Sequence of chain 1.I:
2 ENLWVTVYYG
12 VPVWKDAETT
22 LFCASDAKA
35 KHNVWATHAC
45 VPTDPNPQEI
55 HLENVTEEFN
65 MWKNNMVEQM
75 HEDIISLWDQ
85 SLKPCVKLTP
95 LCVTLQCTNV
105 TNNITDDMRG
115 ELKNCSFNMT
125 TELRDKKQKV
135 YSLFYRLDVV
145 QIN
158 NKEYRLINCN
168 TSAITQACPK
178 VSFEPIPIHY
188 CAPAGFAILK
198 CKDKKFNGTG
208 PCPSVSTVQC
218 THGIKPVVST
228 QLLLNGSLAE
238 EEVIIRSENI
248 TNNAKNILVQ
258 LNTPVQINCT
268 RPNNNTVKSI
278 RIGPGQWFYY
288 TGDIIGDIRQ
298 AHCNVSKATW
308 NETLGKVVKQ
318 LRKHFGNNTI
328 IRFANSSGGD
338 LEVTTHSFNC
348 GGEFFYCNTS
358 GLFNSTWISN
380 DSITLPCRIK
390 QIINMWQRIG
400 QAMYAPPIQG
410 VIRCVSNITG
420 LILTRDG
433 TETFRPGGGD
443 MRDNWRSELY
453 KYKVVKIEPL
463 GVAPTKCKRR

A protein and the small-molecule ligand that binds it are described below.
Small molecule (SMILES): CC(=O)N[C@H]1[C@H](O[C@H]2[C@H](O)[C@@H](NC(C)=O)CO[C@@H]2CO)O[C@H](CO)[C@@H](O)[C@@H]1O

Binding-site contacts:
Ligand atom C7 contacts residue ARG278 of chain 1.D at 4.0 Å.
Ligand atom C3 contacts residue ASN167 of chain 1.I at 3.8 Å.
Ligand atom C7 contacts residue THR168 of chain 1.I at 4.3 Å.
Ligand atom O7 contacts residue ASN167 of chain 1.I at 3.1 Å (h-bond).
Ligand atom O7 contacts residue ARG278 of chain 1.D at 3.5 Å (salt-bridge).
Ligand atom C5 contacts residue ARG162 of chain 1.I at 4.3 Å.
Ligand atom C2 contacts residue ASN167 of chain 1.I at 2.5 Å.
Ligand atom C4 contacts residue ASN167 of chain 1.I at 4.2 Å.
Ligand atom C8 contacts residue ARG278 of chain 1.D at 3.5 Å.
Ligand atom C7 contacts residue ASN167 of chain 1.I at 3.2 Å.
Ligand atom C1 contacts residue ASN167 of chain 1.I at 1.4 Å.
Ligand atom C8 contacts residue ASN167 of chain 1.I at 3.2 Å.
Ligand atom N2 contacts residue ASN167 of chain 1.I at 2.9 Å (h-bond).
Ligand atom C6 contacts residue ARG162 of chain 1.I at 4.4 Å.
Ligand atom C5 contacts residue ASN167 of chain 1.I at 3.7 Å.
Ligand atom N2 contacts residue THR168 of chain 1.I at 4.1 Å.
Ligand atom O5 contacts residue ARG162 of chain 1.I at 3.1 Å (salt-bridge).
Ligand atom C8 contacts residue THR168 of chain 1.I at 3.8 Å.
Ligand atom O5 contacts residue ASN167 of chain 1.I at 2.4 Å (h-bond).
Ligand atom C1 contacts residue ARG162 of chain 1.I at 3.5 Å.

Sequence of chain 1.D:
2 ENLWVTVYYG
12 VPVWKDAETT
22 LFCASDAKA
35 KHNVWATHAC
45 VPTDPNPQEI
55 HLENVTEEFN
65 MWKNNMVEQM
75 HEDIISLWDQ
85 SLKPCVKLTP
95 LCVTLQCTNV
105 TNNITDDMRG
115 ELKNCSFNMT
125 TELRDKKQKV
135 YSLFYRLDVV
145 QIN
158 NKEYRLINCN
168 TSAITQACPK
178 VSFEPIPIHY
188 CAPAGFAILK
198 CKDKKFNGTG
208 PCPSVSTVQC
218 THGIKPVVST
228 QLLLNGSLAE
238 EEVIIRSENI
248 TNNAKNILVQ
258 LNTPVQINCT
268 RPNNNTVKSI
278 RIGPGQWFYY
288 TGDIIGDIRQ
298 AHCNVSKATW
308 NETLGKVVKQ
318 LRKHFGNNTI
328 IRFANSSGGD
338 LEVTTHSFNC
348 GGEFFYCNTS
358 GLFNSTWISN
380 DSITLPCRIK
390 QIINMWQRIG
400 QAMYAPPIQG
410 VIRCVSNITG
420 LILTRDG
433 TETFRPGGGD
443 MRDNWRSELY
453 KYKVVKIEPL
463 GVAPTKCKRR